Sequence of chain 1.A:
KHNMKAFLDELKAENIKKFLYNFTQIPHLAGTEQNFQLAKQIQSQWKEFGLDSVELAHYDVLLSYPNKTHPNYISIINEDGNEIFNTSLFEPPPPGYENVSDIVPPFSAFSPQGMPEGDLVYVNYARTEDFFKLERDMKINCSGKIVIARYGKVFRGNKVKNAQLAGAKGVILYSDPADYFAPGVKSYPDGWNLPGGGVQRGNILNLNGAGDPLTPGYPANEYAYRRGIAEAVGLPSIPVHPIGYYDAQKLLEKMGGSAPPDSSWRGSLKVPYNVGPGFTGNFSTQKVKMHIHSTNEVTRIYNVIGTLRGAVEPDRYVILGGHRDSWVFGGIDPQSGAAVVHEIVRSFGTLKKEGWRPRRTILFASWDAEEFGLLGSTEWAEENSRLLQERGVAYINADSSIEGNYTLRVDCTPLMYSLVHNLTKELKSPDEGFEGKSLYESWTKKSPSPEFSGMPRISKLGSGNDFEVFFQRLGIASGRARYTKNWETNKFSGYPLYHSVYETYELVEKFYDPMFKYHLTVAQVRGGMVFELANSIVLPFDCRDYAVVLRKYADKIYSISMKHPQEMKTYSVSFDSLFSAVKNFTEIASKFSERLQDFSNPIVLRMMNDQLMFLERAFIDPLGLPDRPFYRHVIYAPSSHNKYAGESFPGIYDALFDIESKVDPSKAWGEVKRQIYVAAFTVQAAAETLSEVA

This protein binds this small molecule.
Small molecule (SMILES): CC(=O)N[C@H]1[C@H](O[C@H]2[C@H](O)[C@@H](NC(C)=O)CO[C@@H]2CO)O[C@H](CO)[C@@H](O[C@@H]2O[C@H](CO)[C@@H](O)[C@H](O[C@H]3O[C@H](CO)[C@@H](O)[C@H](O)[C@@H]3O)[C@@H]2O)[C@@H]1O

Sequence of chain 2.A:
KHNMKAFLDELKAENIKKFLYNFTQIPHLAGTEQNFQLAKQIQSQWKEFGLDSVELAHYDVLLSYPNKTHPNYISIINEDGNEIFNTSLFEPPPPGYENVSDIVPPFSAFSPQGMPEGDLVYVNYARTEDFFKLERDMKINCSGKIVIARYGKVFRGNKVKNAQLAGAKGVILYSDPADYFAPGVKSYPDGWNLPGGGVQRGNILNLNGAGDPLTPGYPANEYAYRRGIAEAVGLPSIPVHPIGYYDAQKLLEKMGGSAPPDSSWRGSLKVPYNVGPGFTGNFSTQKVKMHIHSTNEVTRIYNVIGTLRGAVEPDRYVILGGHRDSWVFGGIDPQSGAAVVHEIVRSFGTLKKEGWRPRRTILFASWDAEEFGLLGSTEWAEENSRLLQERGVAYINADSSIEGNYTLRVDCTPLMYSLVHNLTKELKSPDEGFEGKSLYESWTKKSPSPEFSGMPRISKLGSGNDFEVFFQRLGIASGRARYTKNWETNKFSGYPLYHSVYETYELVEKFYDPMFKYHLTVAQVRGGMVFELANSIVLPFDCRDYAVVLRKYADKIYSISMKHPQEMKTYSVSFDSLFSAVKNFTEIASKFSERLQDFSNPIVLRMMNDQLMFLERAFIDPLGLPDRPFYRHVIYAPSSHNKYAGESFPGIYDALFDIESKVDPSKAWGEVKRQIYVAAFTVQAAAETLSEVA

Binding-site contacts:
Ligand atom C3 contacts residue GLU235 of chain 2.A at 4.1 Å.
Ligand atom C7 contacts residue SER593 of chain 1.A at 3.8 Å.
Ligand atom O4 contacts residue GLU235 of chain 2.A at 3.2 Å (salt-bridge).
Ligand atom C7 contacts residue GLN699 of chain 1.A at 3.4 Å.
Ligand atom O5 contacts residue ASN597 of chain 1.A at 2.3 Å (h-bond).
Ligand atom C8 contacts residue TYR236 of chain 2.A at 3.7 Å (hydrophobic).
Ligand atom C3 contacts residue GLU235 of chain 2.A at 3.6 Å.
Ligand atom O3 contacts residue ARG313 of chain 2.A at 4.0 Å.
Ligand atom N2 contacts residue GLN699 of chain 1.A at 3.6 Å.
Ligand atom C2 contacts residue SER593 of chain 1.A at 3.7 Å.
Ligand atom C4 contacts residue GLU235 of chain 2.A at 3.9 Å.
Ligand atom O5 contacts residue HIS71 of chain 2.A at 3.5 Å.
Ligand atom C5 contacts residue GLU235 of chain 2.A at 3.6 Å.
Ligand atom O2 contacts residue GLU235 of chain 2.A at 2.6 Å (salt-bridge).
Ligand atom N2 contacts residue ASN597 of chain 1.A at 2.9 Å (h-bond).
Ligand atom C6 contacts residue GLU235 of chain 2.A at 3.8 Å.
Ligand atom C8 contacts residue ALA594 of chain 1.A at 3.7 Å (hydrophobic).
Ligand atom C3 contacts residue ASN597 of chain 1.A at 3.7 Å.
Ligand atom C3 contacts residue ARG313 of chain 2.A at 3.7 Å.
Ligand atom C1 contacts residue GLN699 of chain 1.A at 3.9 Å.
Ligand atom O3 contacts residue ARG313 of chain 2.A at 2.9 Å (salt-bridge).
Ligand atom C7 contacts residue ASN597 of chain 1.A at 3.8 Å.
Ligand atom C8 contacts residue SER593 of chain 1.A at 3.8 Å.
Ligand atom O4 contacts residue ARG313 of chain 2.A at 3.9 Å.
Ligand atom C3 contacts residue ARG313 of chain 2.A at 3.7 Å.
Ligand atom O2 contacts residue ARG313 of chain 2.A at 3.5 Å (salt-bridge).
Ligand atom C5 contacts residue ASN597 of chain 1.A at 3.6 Å.
Ligand atom O7 contacts residue GLN699 of chain 1.A at 3.3 Å.
Ligand atom N2 contacts residue SER593 of chain 1.A at 2.8 Å (h-bond).
Ligand atom C2 contacts residue GLU235 of chain 2.A at 3.5 Å.
Ligand atom C2 contacts residue GLN699 of chain 1.A at 3.7 Å.
Ligand atom C8 contacts residue SER590 of chain 1.A at 3.4 Å.
Ligand atom C2 contacts residue ASN597 of chain 1.A at 2.4 Å.
Ligand atom O3 contacts residue GLU235 of chain 2.A at 3.4 Å (salt-bridge).
Ligand atom O2 contacts residue HIS71 of chain 2.A at 2.9 Å (h-bond).
Ligand atom C2 contacts residue ARG313 of chain 2.A at 3.7 Å.
Ligand atom C1 contacts residue SER593 of chain 1.A at 3.6 Å.
Ligand atom C4 contacts residue ARG313 of chain 2.A at 3.6 Å.
Ligand atom C1 contacts residue ASN597 of chain 1.A at 1.4 Å.
Ligand atom C1 contacts residue ARG313 of chain 2.A at 3.9 Å.